Sequence of chain 1.A:
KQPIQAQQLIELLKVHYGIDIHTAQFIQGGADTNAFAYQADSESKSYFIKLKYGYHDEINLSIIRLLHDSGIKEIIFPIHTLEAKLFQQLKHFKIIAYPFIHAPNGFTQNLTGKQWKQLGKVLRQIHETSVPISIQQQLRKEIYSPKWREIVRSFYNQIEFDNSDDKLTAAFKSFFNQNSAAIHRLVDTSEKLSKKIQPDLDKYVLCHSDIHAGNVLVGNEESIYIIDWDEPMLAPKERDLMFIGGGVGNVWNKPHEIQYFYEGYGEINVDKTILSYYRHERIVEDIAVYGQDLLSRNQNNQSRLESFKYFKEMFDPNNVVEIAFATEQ

Binding-site contacts:
Ligand atom C8 contacts residue PHE50 of chain 1.A at 3.6 Å (hydrophobic).
Ligand atom N2' contacts residue LEU219 of chain 1.A at 4.2 Å.
Ligand atom C10 contacts residue PHE50 of chain 1.A at 3.8 Å (hydrophobic).
Ligand atom N1' contacts residue ILE103 of chain 1.A at 2.8 Å (h-bond).
Ligand atom N2 contacts residue PHE102 of chain 1.A at 3.6 Å.
Ligand atom C1 contacts residue PHE102 of chain 1.A at 4.3 Å (hydrophobic).
Ligand atom C3 contacts residue PRO101 of chain 1.A at 3.5 Å (hydrophobic).
Ligand atom S contacts residue ILE103 of chain 1.A at 4.4 Å.
Ligand atom C1 contacts residue ILE103 of chain 1.A at 3.4 Å (hydrophobic).
Ligand atom C2' contacts residue ALA105 of chain 1.A at 3.2 Å (hydrophobic).
Ligand atom C5 contacts residue ILE229 of chain 1.A at 4.2 Å (hydrophobic).
Ligand atom CL5 contacts residue PHE50 of chain 1.A at 4.0 Å.
Ligand atom C3 contacts residue ILE103 of chain 1.A at 3.8 Å (hydrophobic).
Ligand atom C4 contacts residue ILE78 of chain 1.A at 3.6 Å (hydrophobic).
Ligand atom O1S contacts residue PHE102 of chain 1.A at 4.3 Å.
Ligand atom C2' contacts residue ILE103 of chain 1.A at 4.3 Å (hydrophobic).
Ligand atom O1S contacts residue PHE50 of chain 1.A at 3.6 Å.
Ligand atom N2 contacts residue PHE50 of chain 1.A at 3.6 Å.
Ligand atom C9 contacts residue PHE50 of chain 1.A at 3.5 Å (hydrophobic).
Ligand atom CL5 contacts residue LYS52 of chain 1.A at 4.3 Å.
Ligand atom C1 contacts residue PHE50 of chain 1.A at 3.5 Å (hydrophobic).
Ligand atom C7 contacts residue PHE50 of chain 1.A at 3.9 Å (hydrophobic).
Ligand atom C3 contacts residue ILE78 of chain 1.A at 4.0 Å (hydrophobic).
Ligand atom C1' contacts residue ILE103 of chain 1.A at 2.9 Å (hydrophobic).
Ligand atom S contacts residue PHE50 of chain 1.A at 4.3 Å.
Ligand atom C3 contacts residue TYR100 of chain 1.A at 4.3 Å (hydrophobic).
Ligand atom N2 contacts residue PRO101 of chain 1.A at 3.8 Å.
Ligand atom N2' contacts residue ALA105 of chain 1.A at 3.4 Å (h-bond).
Ligand atom C1' contacts residue ALA105 of chain 1.A at 3.5 Å (hydrophobic).
Ligand atom C3 contacts residue PHE50 of chain 1.A at 3.5 Å (hydrophobic).
Ligand atom C1' contacts residue HIS104 of chain 1.A at 3.8 Å.
Ligand atom C3 contacts residue PHE102 of chain 1.A at 4.2 Å (hydrophobic).
Ligand atom CL5 contacts residue ILE229 of chain 1.A at 4.0 Å.
Ligand atom C4 contacts residue PHE50 of chain 1.A at 3.6 Å (hydrophobic).
Ligand atom O1S contacts residue ILE29 of chain 1.A at 4.3 Å.
Ligand atom C5 contacts residue PHE50 of chain 1.A at 3.7 Å (hydrophobic).
Ligand atom C6 contacts residue ILE229 of chain 1.A at 3.8 Å (hydrophobic).
Ligand atom N2 contacts residue ILE103 of chain 1.A at 2.8 Å (h-bond).
Ligand atom N1' contacts residue PHE102 of chain 1.A at 3.9 Å.
Ligand atom C6 contacts residue PHE50 of chain 1.A at 3.8 Å (hydrophobic).

The protein below binds the small molecule below.
Small molecule (SMILES): NCCNS(=O)(=O)c1ccc(Cl)c2ccncc12